Binding-site contacts:
Ligand atom O1 contacts residue ILE305 of chain 2.A at 3.7 Å.
Ligand atom O4 contacts residue ARG258 of chain 2.A at 3.1 Å (salt-bridge).
Ligand atom C1 contacts residue HIS183 of chain 2.A at 4.0 Å.
Ligand atom O5 contacts residue MET180 of chain 2.A at 3.9 Å.
Ligand atom C2 contacts residue FE21 of chain 2.B at 3.0 Å.
Ligand atom O3 contacts residue LEU204 of chain 2.A at 3.7 Å.
Ligand atom O5 contacts residue HIS183 of chain 2.A at 3.4 Å (h-bond).
Ligand atom C1 contacts residue PNN1 of chain 2.C at 1.1 Å.
Ligand atom C4 contacts residue PNN1 of chain 2.C at 0.6 Å.
Ligand atom O5 contacts residue HIS243 of chain 2.A at 3.1 Å (h-bond).
Ligand atom O2 contacts residue PNN1 of chain 2.C at 1.4 Å.
Ligand atom C3 contacts residue PNN1 of chain 2.C at 0.8 Å.
Ligand atom O4 contacts residue PNN1 of chain 2.C at 1.2 Å (h-bond).
Ligand atom O2 contacts residue VAL262 of chain 2.A at 4.0 Å.
Ligand atom O1 contacts residue PHE264 of chain 2.A at 3.6 Å.
Ligand atom C5 contacts residue SER260 of chain 2.A at 3.7 Å.
Ligand atom O2 contacts residue PHE264 of chain 2.A at 3.9 Å.
Ligand atom O3 contacts residue SER260 of chain 2.A at 3.8 Å.
Ligand atom O3 contacts residue ARG258 of chain 2.A at 2.9 Å (salt-bridge).
Ligand atom O1 contacts residue FE21 of chain 2.B at 2.3 Å.
Ligand atom O5 contacts residue FE21 of chain 2.B at 2.2 Å.
Ligand atom C1 contacts residue MET180 of chain 2.A at 4.0 Å (hydrophobic).
Ligand atom O3 contacts residue PNN1 of chain 2.C at 2.0 Å (h-bond).
Ligand atom C3 contacts residue MET180 of chain 2.A at 3.6 Å (hydrophobic).
Ligand atom O4 contacts residue SER260 of chain 2.A at 2.9 Å (h-bond).
Ligand atom C3 contacts residue VAL262 of chain 2.A at 3.9 Å (hydrophobic).
Ligand atom O5 contacts residue PNN1 of chain 2.C at 0.7 Å.
Ligand atom C1 contacts residue FE21 of chain 2.B at 3.1 Å.
Ligand atom C4 contacts residue LEU204 of chain 2.A at 3.9 Å (hydrophobic).
Ligand atom C4 contacts residue ILE192 of chain 2.A at 4.0 Å (hydrophobic).
Ligand atom O1 contacts residue ASP185 of chain 2.A at 3.5 Å (salt-bridge).
Ligand atom C2 contacts residue MET180 of chain 2.A at 3.5 Å (hydrophobic).
Ligand atom C5 contacts residue VAL245 of chain 2.A at 3.9 Å (hydrophobic).
Ligand atom C2 contacts residue PNN1 of chain 2.C at 0.7 Å.
Ligand atom C5 contacts residue ARG258 of chain 2.A at 3.7 Å.
Ligand atom C5 contacts residue PNN1 of chain 2.C at 1.4 Å.
Ligand atom O1 contacts residue HIS183 of chain 2.A at 3.3 Å (h-bond).
Ligand atom O4 contacts residue PHE164 of chain 2.A at 3.8 Å.
Ligand atom O1 contacts residue PNN1 of chain 2.C at 0.4 Å (h-bond).
Ligand atom O2 contacts residue ARG162 of chain 2.A at 4.0 Å.

Sequence of chain 2.A:
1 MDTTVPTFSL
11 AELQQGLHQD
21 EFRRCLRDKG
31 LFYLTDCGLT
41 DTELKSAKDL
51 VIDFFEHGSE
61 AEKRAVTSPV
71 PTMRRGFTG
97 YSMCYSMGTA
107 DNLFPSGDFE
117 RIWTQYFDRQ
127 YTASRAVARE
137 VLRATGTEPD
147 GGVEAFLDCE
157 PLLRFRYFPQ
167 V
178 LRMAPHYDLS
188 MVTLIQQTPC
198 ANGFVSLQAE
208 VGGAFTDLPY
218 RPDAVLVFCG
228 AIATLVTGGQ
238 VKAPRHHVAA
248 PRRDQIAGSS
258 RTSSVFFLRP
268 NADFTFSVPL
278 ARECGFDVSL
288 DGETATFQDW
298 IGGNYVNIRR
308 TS

This protein binds this small molecule.
Small molecule (SMILES): O=C(O)CCC(=O)C(=O)O